This small molecule binds to this protein.
Small molecule (SMILES): CC(=O)N[C@H]1[C@H](O[C@H]2[C@H](O)[C@@H](NC(C)=O)CO[C@@H]2CO)O[C@H](CO)[C@@H](O)[C@@H]1O[C@@H]1O[C@H](CS(=O)(=O)O)[C@@H](O)[C@H](O)[C@H]1O

Binding-site contacts:
Ligand atom C6 contacts residue GLY53 of chain 1.K at 3.8 Å.
Ligand atom C7 contacts residue ASN48 of chain 1.K at 3.4 Å.
Ligand atom C1 contacts residue THR50 of chain 1.K at 4.0 Å.
Ligand atom O3 contacts residue LYS112 of chain 1.K at 4.4 Å.
Ligand atom C8 contacts residue TYR59 of chain 1.K at 3.2 Å (hydrophobic).
Ligand atom C8 contacts residue THR50 of chain 1.K at 3.7 Å.
Ligand atom C4 contacts residue ASN48 of chain 1.K at 4.3 Å.
Ligand atom C7 contacts residue GLY53 of chain 1.K at 4.2 Å.
Ligand atom O7 contacts residue TYR59 of chain 1.K at 2.6 Å (h-bond).
Ligand atom O7 contacts residue ASN48 of chain 1.K at 3.5 Å (h-bond).
Ligand atom C8 contacts residue THR57 of chain 1.K at 3.9 Å.
Ligand atom O5 contacts residue THR50 of chain 1.K at 3.3 Å.
Ligand atom O6 contacts residue SER52 of chain 1.K at 4.3 Å.
Ligand atom O5 contacts residue ASN48 of chain 1.K at 2.4 Å (h-bond).
Ligand atom C7 contacts residue TYR59 of chain 1.K at 3.3 Å (hydrophobic).
Ligand atom C3 contacts residue ASN48 of chain 1.K at 3.8 Å.
Ligand atom C8 contacts residue ARG56 of chain 1.K at 4.4 Å.
Ligand atom C7 contacts residue TYR139 of chain 1.K at 4.0 Å (hydrophobic).
Ligand atom N2 contacts residue GLY53 of chain 1.K at 3.8 Å.
Ligand atom C8 contacts residue PHE115 of chain 1.K at 3.9 Å (hydrophobic).
Ligand atom C6 contacts residue THR50 of chain 1.K at 3.5 Å.
Ligand atom N2 contacts residue ASN48 of chain 1.K at 2.8 Å (h-bond).
Ligand atom C8 contacts residue TYR139 of chain 1.K at 3.5 Å (hydrophobic).
Ligand atom N2 contacts residue TYR139 of chain 1.K at 3.9 Å.
Ligand atom C8 contacts residue ASN48 of chain 1.K at 4.4 Å.
Ligand atom C7 contacts residue THR57 of chain 1.K at 3.8 Å.
Ligand atom C6 contacts residue SER52 of chain 1.K at 4.0 Å.
Ligand atom C7 contacts residue SER55 of chain 1.K at 4.4 Å.
Ligand atom C2 contacts residue ASN48 of chain 1.K at 2.5 Å.
Ligand atom C8 contacts residue SER55 of chain 1.K at 2.9 Å.
Ligand atom O1S6 contacts residue SER52 of chain 1.K at 3.3 Å (h-bond).
Ligand atom C8 contacts residue GLY53 of chain 1.K at 3.5 Å.
Ligand atom O1S6 contacts residue GLY53 of chain 1.K at 3.8 Å.
Ligand atom C1 contacts residue ASN48 of chain 1.K at 1.5 Å.
Ligand atom O7 contacts residue THR57 of chain 1.K at 3.2 Å.
Ligand atom C5 contacts residue ASN48 of chain 1.K at 3.7 Å.
Ligand atom C5 contacts residue THR50 of chain 1.K at 3.4 Å.
Ligand atom C8 contacts residue ASN114 of chain 1.K at 4.1 Å.

Sequence of chain 1.K:
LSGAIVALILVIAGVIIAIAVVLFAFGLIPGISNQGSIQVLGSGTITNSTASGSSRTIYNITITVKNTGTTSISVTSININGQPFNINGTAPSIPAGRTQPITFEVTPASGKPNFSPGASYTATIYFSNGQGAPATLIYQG